The small molecule below binds the protein below.
Small molecule (SMILES): CC(=O)N[C@H]1[C@H](O[C@H]2[C@H](O)[C@@H](NC(C)=O)CO[C@@H]2CO[C@@H]2O[C@@H](C)[C@@H](O)[C@@H](O)[C@@H]2O)O[C@H](CO)[C@@H](O[C@H]2O[C@H](CO[C@H]3O[C@H](CO)[C@@H](O)[C@H](O)[C@@H]3O[C@@H]3O[C@H](CO)[C@@H](O[C@@H]4O[C@H](CO)[C@H](O)[C@H](O)[C@H]4O)[C@H](O)[C@H]3NC(C)=O)[C@@H](O)[C@H](O[C@H]3O[C@H](CO)[C@@H](O)[C@H](O)[C@@H]3O[C@@H]3O[C@H](CO)[C@@H](O)[C@H](O)[C@H]3NC(C)=O)[C@@H]2O)[C@@H]1O

Sequence of chain 1.A:
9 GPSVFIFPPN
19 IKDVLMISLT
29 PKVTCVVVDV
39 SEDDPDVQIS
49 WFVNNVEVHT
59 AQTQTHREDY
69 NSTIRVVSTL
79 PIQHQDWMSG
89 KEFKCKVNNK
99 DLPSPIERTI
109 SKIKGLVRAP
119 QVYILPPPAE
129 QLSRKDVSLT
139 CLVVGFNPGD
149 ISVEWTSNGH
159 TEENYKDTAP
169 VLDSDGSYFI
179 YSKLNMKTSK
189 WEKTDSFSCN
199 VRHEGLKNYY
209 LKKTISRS

Binding-site contacts:
Ligand atom C2 contacts residue ASP37 of chain 1.A at 3.6 Å.
Ligand atom O5 contacts residue ASN69 of chain 1.A at 2.3 Å (h-bond).
Ligand atom C6 contacts residue PHE15 of chain 1.A at 3.6 Å (hydrophobic).
Ligand atom C1 contacts residue PHE15 of chain 1.A at 3.8 Å (hydrophobic).
Ligand atom O6 contacts residue THR32 of chain 1.A at 3.8 Å.
Ligand atom C6 contacts residue PHE13 of chain 1.A at 3.7 Å (hydrophobic).
Ligand atom C8 contacts residue VAL12 of chain 1.A at 3.7 Å (hydrophobic).
Ligand atom C5 contacts residue TYR68 of chain 1.A at 3.6 Å (hydrophobic).
Ligand atom C8 contacts residue ASN69 of chain 1.A at 3.4 Å.
Ligand atom C6 contacts residue THR32 of chain 1.A at 3.5 Å.
Ligand atom O3 contacts residue PRO17 of chain 1.A at 3.8 Å.
Ligand atom C5 contacts residue PHE15 of chain 1.A at 3.7 Å (hydrophobic).
Ligand atom O2 contacts residue PRO16 of chain 1.A at 3.0 Å (h-bond).
Ligand atom C7 contacts residue ASN69 of chain 1.A at 3.4 Å.
Ligand atom C2 contacts residue THR32 of chain 1.A at 3.6 Å.
Ligand atom O3 contacts residue LYS30 of chain 1.A at 2.9 Å (salt-bridge).
Ligand atom O7 contacts residue ASP37 of chain 1.A at 3.6 Å (salt-bridge).
Ligand atom N2 contacts residue ASN69 of chain 1.A at 3.0 Å (h-bond).
Ligand atom O3 contacts residue ASN18 of chain 1.A at 3.8 Å.
Ligand atom O7 contacts residue ARG73 of chain 1.A at 3.2 Å.
Ligand atom O2 contacts residue LYS30 of chain 1.A at 3.2 Å (salt-bridge).
Ligand atom C2 contacts residue ASN69 of chain 1.A at 2.5 Å.
Ligand atom C6 contacts residue TYR68 of chain 1.A at 3.4 Å (hydrophobic).
Ligand atom C3 contacts residue ASP37 of chain 1.A at 3.6 Å.
Ligand atom C4 contacts residue PHE13 of chain 1.A at 3.8 Å (hydrophobic).
Ligand atom O6 contacts residue PHE15 of chain 1.A at 3.3 Å.
Ligand atom O7 contacts residue VAL36 of chain 1.A at 3.5 Å.
Ligand atom O4 contacts residue ASN18 of chain 1.A at 3.3 Å.
Ligand atom C2 contacts residue PHE13 of chain 1.A at 3.8 Å (hydrophobic).
Ligand atom O3 contacts residue ASP37 of chain 1.A at 3.7 Å.
Ligand atom C7 contacts residue ASP37 of chain 1.A at 3.5 Å.
Ligand atom C3 contacts residue ASN69 of chain 1.A at 3.8 Å.
Ligand atom C3 contacts residue PHE13 of chain 1.A at 3.8 Å (hydrophobic).
Ligand atom N2 contacts residue ASP37 of chain 1.A at 2.7 Å (salt-bridge).
Ligand atom C2 contacts residue PRO16 of chain 1.A at 3.7 Å (hydrophobic).
Ligand atom C8 contacts residue PHE13 of chain 1.A at 3.5 Å (hydrophobic).
Ligand atom O5 contacts residue PHE13 of chain 1.A at 3.8 Å.
Ligand atom C5 contacts residue ASN69 of chain 1.A at 3.6 Å.
Ligand atom O2 contacts residue THR32 of chain 1.A at 2.7 Å (h-bond).
Ligand atom C1 contacts residue ASN69 of chain 1.A at 1.4 Å.